Binding-site contacts:
Ligand atom C8 contacts residue ASN341 of chain 1.C at 4.5 Å.
Ligand atom C8 contacts residue PHE336 of chain 1.C at 3.3 Å (hydrophobic).
Ligand atom C3 contacts residue ASN341 of chain 1.C at 3.8 Å.
Ligand atom C5 contacts residue ASN341 of chain 1.C at 3.6 Å.
Ligand atom N2 contacts residue ASN341 of chain 1.C at 2.9 Å (h-bond).
Ligand atom C1 contacts residue ASN341 of chain 1.C at 1.4 Å.
Ligand atom O7 contacts residue GLY337 of chain 1.C at 3.3 Å.
Ligand atom C8 contacts residue GLY337 of chain 1.C at 3.6 Å.
Ligand atom C7 contacts residue ASN341 of chain 1.C at 3.4 Å.
Ligand atom C2 contacts residue ASN341 of chain 1.C at 2.5 Å.
Ligand atom C4 contacts residue ASN341 of chain 1.C at 4.2 Å.
Ligand atom C7 contacts residue PHE336 of chain 1.C at 4.4 Å (hydrophobic).
Ligand atom O5 contacts residue ASN341 of chain 1.C at 2.4 Å (h-bond).
Ligand atom C7 contacts residue GLY337 of chain 1.C at 3.8 Å.
Ligand atom O7 contacts residue ASN341 of chain 1.C at 3.5 Å (h-bond).
Ligand atom C8 contacts residue PHE340 of chain 1.C at 3.7 Å (hydrophobic).

Sequence of chain 1.C:
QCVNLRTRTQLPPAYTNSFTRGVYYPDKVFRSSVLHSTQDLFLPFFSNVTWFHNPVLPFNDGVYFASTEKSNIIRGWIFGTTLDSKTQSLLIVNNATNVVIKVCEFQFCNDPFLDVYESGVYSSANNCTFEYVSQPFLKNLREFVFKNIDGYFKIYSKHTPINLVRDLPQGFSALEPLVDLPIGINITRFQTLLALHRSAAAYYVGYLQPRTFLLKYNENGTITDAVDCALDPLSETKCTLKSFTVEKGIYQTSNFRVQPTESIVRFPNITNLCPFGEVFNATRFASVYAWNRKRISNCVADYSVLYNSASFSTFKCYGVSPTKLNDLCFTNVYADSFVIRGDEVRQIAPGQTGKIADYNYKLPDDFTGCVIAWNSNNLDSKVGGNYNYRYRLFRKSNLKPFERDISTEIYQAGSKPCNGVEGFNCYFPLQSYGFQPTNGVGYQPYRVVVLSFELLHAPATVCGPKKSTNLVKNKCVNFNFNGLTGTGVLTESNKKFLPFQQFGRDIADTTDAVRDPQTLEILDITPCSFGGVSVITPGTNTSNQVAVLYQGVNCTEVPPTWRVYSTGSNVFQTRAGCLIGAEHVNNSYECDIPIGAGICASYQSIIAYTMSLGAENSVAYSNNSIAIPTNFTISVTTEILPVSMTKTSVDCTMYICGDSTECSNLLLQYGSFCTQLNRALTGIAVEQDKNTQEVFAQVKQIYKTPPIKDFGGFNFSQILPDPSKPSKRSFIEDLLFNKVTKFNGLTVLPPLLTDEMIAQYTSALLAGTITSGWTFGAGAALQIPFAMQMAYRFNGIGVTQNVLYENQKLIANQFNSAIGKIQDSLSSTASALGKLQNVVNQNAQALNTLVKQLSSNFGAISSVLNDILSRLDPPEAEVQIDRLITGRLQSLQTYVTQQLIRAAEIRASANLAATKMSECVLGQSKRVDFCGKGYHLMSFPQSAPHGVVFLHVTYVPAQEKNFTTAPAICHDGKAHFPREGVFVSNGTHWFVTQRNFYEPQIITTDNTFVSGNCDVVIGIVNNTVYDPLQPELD

This protein binds this small molecule.
Small molecule (SMILES): CC(=O)N[C@H]1[C@H](O[C@H]2[C@H](O)[C@@H](NC(C)=O)CO[C@@H]2CO)O[C@H](CO)[C@@H](O)[C@@H]1O